A small-molecule ligand and the protein it binds are described below.
Small molecule (SMILES): CC(=O)N[C@H]1[C@H](O[C@H]2[C@H](O)[C@@H](NC(C)=O)CO[C@@H]2CO)O[C@H](CO)[C@@H](O)[C@@H]1O

Sequence of chain 1.A:
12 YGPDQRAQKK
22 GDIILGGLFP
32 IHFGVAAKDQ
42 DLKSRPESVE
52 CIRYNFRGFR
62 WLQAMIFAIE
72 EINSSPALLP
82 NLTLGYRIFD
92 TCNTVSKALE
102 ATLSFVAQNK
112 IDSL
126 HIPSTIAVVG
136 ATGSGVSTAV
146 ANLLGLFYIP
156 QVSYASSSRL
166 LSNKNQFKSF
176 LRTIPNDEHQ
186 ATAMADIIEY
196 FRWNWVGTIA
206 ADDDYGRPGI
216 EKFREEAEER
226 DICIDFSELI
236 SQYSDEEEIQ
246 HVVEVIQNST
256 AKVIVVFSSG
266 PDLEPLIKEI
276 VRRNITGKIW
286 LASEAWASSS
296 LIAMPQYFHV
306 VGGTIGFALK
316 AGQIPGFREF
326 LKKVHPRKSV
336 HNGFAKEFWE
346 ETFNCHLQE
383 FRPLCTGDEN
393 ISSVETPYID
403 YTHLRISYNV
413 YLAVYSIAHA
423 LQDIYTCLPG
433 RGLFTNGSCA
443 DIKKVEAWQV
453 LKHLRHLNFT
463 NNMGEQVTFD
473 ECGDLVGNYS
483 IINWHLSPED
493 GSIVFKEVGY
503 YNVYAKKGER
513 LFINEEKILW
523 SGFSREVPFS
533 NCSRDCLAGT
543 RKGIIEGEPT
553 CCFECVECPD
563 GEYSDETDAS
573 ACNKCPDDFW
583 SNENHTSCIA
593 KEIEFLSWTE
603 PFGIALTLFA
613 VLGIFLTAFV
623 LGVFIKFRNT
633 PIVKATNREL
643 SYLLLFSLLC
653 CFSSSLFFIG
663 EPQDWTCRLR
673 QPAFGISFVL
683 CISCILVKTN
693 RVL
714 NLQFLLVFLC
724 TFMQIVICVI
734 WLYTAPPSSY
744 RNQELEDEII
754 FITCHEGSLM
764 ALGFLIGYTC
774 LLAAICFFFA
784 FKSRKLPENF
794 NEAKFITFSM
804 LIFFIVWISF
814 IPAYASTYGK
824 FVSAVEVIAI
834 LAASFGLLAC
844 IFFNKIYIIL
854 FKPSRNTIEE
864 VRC

Binding-site contacts:
Ligand atom C8 contacts residue ASN533 of chain 1.A at 4.4 Å.
Ligand atom C3 contacts residue ARG197 of chain 1.A at 3.9 Å.
Ligand atom N2 contacts residue ARG197 of chain 1.A at 4.1 Å.
Ligand atom C1 contacts residue ASN199 of chain 1.A at 3.5 Å.
Ligand atom C1 contacts residue ARG197 of chain 1.A at 3.8 Å.
Ligand atom O4 contacts residue ARG197 of chain 1.A at 4.4 Å.
Ligand atom N2 contacts residue ASN533 of chain 1.A at 2.9 Å (h-bond).
Ligand atom C3 contacts residue ASN533 of chain 1.A at 3.8 Å.
Ligand atom C8 contacts residue PHE531 of chain 1.A at 3.5 Å (hydrophobic).
Ligand atom O5 contacts residue ASN533 of chain 1.A at 2.4 Å (h-bond).
Ligand atom C5 contacts residue ASN199 of chain 1.A at 3.5 Å.
Ligand atom O6 contacts residue ARG197 of chain 1.A at 3.5 Å (salt-bridge).
Ligand atom C8 contacts residue ARG536 of chain 1.A at 4.4 Å.
Ligand atom C1 contacts residue ASN533 of chain 1.A at 1.4 Å.
Ligand atom O5 contacts residue ARG197 of chain 1.A at 4.2 Å.
Ligand atom C7 contacts residue ASN533 of chain 1.A at 3.3 Å.
Ligand atom O7 contacts residue ASN533 of chain 1.A at 3.3 Å (h-bond).
Ligand atom O6 contacts residue ASN199 of chain 1.A at 3.0 Å (h-bond).
Ligand atom C7 contacts residue PHE531 of chain 1.A at 4.0 Å (hydrophobic).
Ligand atom C2 contacts residue ARG197 of chain 1.A at 4.3 Å.
Ligand atom C6 contacts residue ASN199 of chain 1.A at 3.4 Å.
Ligand atom C5 contacts residue ASN533 of chain 1.A at 3.7 Å.
Ligand atom O7 contacts residue ASP537 of chain 1.A at 4.3 Å.
Ligand atom C4 contacts residue ASN533 of chain 1.A at 4.2 Å.
Ligand atom O3 contacts residue ARG197 of chain 1.A at 3.0 Å (salt-bridge).
Ligand atom O5 contacts residue ASN199 of chain 1.A at 2.7 Å (h-bond).
Ligand atom O7 contacts residue PHE531 of chain 1.A at 4.0 Å.
Ligand atom C2 contacts residue ASN533 of chain 1.A at 2.5 Å.